Binding-site contacts:
Ligand atom OE1 contacts residue PHE820 of chain 1.A at 3.5 Å.
Ligand atom CD2 contacts residue ILE832 of chain 1.A at 3.8 Å (hydrophobic).
Ligand atom CB contacts residue HIS108 of chain 1.A at 3.4 Å.
Ligand atom OE1 contacts residue ASN139 of chain 1.A at 3.0 Å (h-bond).
Ligand atom O contacts residue TRP199 of chain 1.A at 3.2 Å.
Ligand atom CE2 contacts residue PHE115 of chain 1.A at 3.8 Å (hydrophobic).
Ligand atom CG contacts residue PHE115 of chain 1.A at 3.5 Å (hydrophobic).
Ligand atom OG contacts residue GLU189 of chain 1.A at 3.0 Å (salt-bridge).
Ligand atom CE1 contacts residue HIS112 of chain 1.A at 3.7 Å.
Ligand atom CB contacts residue GLU111 of chain 1.A at 3.8 Å.
Ligand atom CB contacts residue ALA140 of chain 1.A at 3.8 Å (hydrophobic).
Ligand atom CD2 contacts residue PHE115 of chain 1.A at 3.6 Å (hydrophobic).
Ligand atom N contacts residue ASN139 of chain 1.A at 3.4 Å (h-bond).
Ligand atom CE1 contacts residue PHE115 of chain 1.A at 3.9 Å (hydrophobic).
Ligand atom OE1 contacts residue ARG431 of chain 1.A at 3.6 Å.
Ligand atom CG2 contacts residue TRP199 of chain 1.A at 3.7 Å (hydrophobic).
Ligand atom CG2 contacts residue ALA198 of chain 1.A at 3.6 Å (hydrophobic).
Ligand atom C contacts residue TYR831 of chain 1.A at 3.5 Å (hydrophobic).
Ligand atom CD1 contacts residue PHE115 of chain 1.A at 3.6 Å (hydrophobic).
Ligand atom O contacts residue TYR831 of chain 1.A at 2.5 Å (h-bond).
Ligand atom CD2 contacts residue PHE141 of chain 1.A at 3.8 Å (hydrophobic).
Ligand atom O contacts residue THR142 of chain 1.A at 3.7 Å.
Ligand atom C contacts residue TRP199 of chain 1.A at 3.7 Å (hydrophobic).
Ligand atom O contacts residue TYR831 of chain 1.A at 3.6 Å.
Ligand atom CB contacts residue PHE115 of chain 1.A at 3.8 Å (hydrophobic).
Ligand atom N contacts residue ALA140 of chain 1.A at 2.9 Å (h-bond).
Ligand atom O contacts residue PHE141 of chain 1.A at 3.1 Å.
Ligand atom NE2 contacts residue SER138 of chain 1.A at 3.1 Å (h-bond).
Ligand atom C contacts residue ALA140 of chain 1.A at 3.6 Å (hydrophobic).
Ligand atom O contacts residue ASN139 of chain 1.A at 3.2 Å (h-bond).
Ligand atom CD1 contacts residue HIS112 of chain 1.A at 3.5 Å.
Ligand atom CA contacts residue ALA140 of chain 1.A at 3.4 Å (hydrophobic).
Ligand atom O contacts residue ARG824 of chain 1.A at 3.3 Å (salt-bridge).
Ligand atom CB contacts residue GLU189 of chain 1.A at 3.4 Å.
Ligand atom OE2 contacts residue ARG431 of chain 1.A at 3.2 Å (salt-bridge).
Ligand atom CD2 contacts residue ALA140 of chain 1.A at 3.7 Å (hydrophobic).
Ligand atom N contacts residue ASN139 of chain 1.A at 3.7 Å.
Ligand atom CD1 contacts residue PHE202 of chain 1.A at 3.8 Å (hydrophobic).
Ligand atom CG contacts residue PHE820 of chain 1.A at 3.8 Å (hydrophobic).
Ligand atom CD contacts residue ARG431 of chain 1.A at 3.6 Å.

Sequence of chain 1.A:
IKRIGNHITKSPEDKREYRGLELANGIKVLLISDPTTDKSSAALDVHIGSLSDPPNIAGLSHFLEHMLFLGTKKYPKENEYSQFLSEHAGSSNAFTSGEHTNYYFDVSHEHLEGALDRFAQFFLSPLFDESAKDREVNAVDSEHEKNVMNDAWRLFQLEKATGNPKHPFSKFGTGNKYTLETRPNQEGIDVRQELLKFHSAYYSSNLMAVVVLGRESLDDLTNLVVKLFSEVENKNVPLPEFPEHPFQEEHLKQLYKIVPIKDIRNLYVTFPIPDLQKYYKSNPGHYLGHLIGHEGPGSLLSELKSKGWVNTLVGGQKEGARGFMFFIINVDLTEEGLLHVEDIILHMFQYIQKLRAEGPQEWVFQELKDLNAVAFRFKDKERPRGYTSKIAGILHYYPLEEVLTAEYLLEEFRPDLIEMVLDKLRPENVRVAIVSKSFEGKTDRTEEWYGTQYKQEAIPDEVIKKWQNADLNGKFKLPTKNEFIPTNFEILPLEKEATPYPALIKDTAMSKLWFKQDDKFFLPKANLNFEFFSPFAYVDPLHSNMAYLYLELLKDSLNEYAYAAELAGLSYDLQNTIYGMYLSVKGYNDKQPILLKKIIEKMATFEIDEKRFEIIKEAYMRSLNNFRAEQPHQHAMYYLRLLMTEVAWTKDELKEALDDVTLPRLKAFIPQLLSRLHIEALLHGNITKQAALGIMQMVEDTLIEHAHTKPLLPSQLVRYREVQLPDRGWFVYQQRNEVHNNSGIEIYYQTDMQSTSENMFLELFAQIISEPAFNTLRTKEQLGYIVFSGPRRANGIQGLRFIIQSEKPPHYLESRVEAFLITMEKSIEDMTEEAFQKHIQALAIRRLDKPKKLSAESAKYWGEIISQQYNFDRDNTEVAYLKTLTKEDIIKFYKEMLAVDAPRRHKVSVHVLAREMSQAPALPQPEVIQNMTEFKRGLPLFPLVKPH

This protein binds this small molecule.
Small molecule (SMILES): CC[C@H](C)[C@H](N)C(=O)N[C@@H](CSSC[C@H](N)C=O)C(=O)N[C@@H](CO)C(=O)N[C@@H](CC(C)C)C(=O)N[C@@H](Cc1ccc(O)cc1)C(=O)N[C@@H](CCC(N)=O)C(=O)N[C@@H](CC(C)C)C(=O)N[C@H](C=O)CCC(=O)O